Binding-site contacts:
Ligand atom C3 contacts residue GLY279 of chain 1.A at 3.4 Å.
Ligand atom C5 contacts residue GLY279 of chain 1.A at 3.6 Å.
Ligand atom O26 contacts residue PHE283 of chain 1.A at 3.7 Å.
Ligand atom C2 contacts residue MET267 of chain 1.A at 3.6 Å (hydrophobic).
Ligand atom C18 contacts residue PHE283 of chain 1.A at 3.6 Å (hydrophobic).
Ligand atom C10 contacts residue PRO266 of chain 1.A at 3.6 Å (hydrophobic).
Ligand atom C17 contacts residue PHE283 of chain 1.A at 3.6 Å (hydrophobic).
Ligand atom C9 contacts residue LYS272 of chain 1.A at 3.7 Å.
Ligand atom C28 contacts residue HIS79 of chain 1.A at 3.7 Å.
Ligand atom C14 contacts residue TYR247 of chain 1.A at 3.3 Å (hydrophobic).
Ligand atom C3 contacts residue TYR247 of chain 1.A at 3.7 Å (hydrophobic).
Ligand atom C11 contacts residue PRO266 of chain 1.A at 3.6 Å (hydrophobic).
Ligand atom N1 contacts residue GLY279 of chain 1.A at 3.7 Å.
Ligand atom C10 contacts residue LYS272 of chain 1.A at 3.4 Å.
Ligand atom C13 contacts residue TYR247 of chain 1.A at 3.5 Å (hydrophobic).
Ligand atom N16 contacts residue ILE246 of chain 1.A at 3.5 Å.
Ligand atom C5 contacts residue TYR247 of chain 1.A at 3.3 Å (hydrophobic).
Ligand atom N4 contacts residue GLY279 of chain 1.A at 3.6 Å.
Ligand atom C21 contacts residue ILE246 of chain 1.A at 3.6 Å (hydrophobic).
Ligand atom C9 contacts residue GLU275 of chain 1.A at 3.6 Å.
Ligand atom N1 contacts residue MET267 of chain 1.A at 3.5 Å.
Ligand atom C6 contacts residue MET267 of chain 1.A at 3.4 Å (hydrophobic).
Ligand atom O24 contacts residue GLN280 of chain 1.A at 2.7 Å (h-bond).
Ligand atom O26 contacts residue PHE250 of chain 1.A at 3.6 Å.
Ligand atom C14 contacts residue GLN280 of chain 1.A at 3.6 Å.
Ligand atom C8 contacts residue TYR247 of chain 1.A at 3.7 Å (hydrophobic).
Ligand atom C11 contacts residue MET267 of chain 1.A at 3.7 Å (hydrophobic).
Ligand atom N16 contacts residue PHE283 of chain 1.A at 3.5 Å.
Ligand atom C2 contacts residue GLY279 of chain 1.A at 3.8 Å.
Ligand atom C7 contacts residue MET267 of chain 1.A at 3.6 Å (hydrophobic).
Ligand atom C3 contacts residue MET267 of chain 1.A at 3.6 Å (hydrophobic).
Ligand atom C13 contacts residue PHE283 of chain 1.A at 3.7 Å (hydrophobic).
Ligand atom C7 contacts residue GLY279 of chain 1.A at 3.6 Å.
Ligand atom C9 contacts residue VAL276 of chain 1.A at 3.6 Å (hydrophobic).
Ligand atom C12 contacts residue MET267 of chain 1.A at 3.7 Å (hydrophobic).
Ligand atom N4 contacts residue TYR247 of chain 1.A at 2.5 Å (h-bond).
Ligand atom C19 contacts residue LEU229 of chain 1.A at 3.6 Å (hydrophobic).
Ligand atom N4 contacts residue MET267 of chain 1.A at 3.8 Å.
Ligand atom C8 contacts residue VAL276 of chain 1.A at 3.8 Å (hydrophobic).
Ligand atom C10 contacts residue GLU275 of chain 1.A at 3.6 Å.

A protein and the small-molecule ligand that binds it are described below.
Small molecule (SMILES): CN1CC(c2ccccc2)N=C1CCNC(=O)C1=C(C(=O)N2CCC2)CNN1C

Sequence of chain 1.A:
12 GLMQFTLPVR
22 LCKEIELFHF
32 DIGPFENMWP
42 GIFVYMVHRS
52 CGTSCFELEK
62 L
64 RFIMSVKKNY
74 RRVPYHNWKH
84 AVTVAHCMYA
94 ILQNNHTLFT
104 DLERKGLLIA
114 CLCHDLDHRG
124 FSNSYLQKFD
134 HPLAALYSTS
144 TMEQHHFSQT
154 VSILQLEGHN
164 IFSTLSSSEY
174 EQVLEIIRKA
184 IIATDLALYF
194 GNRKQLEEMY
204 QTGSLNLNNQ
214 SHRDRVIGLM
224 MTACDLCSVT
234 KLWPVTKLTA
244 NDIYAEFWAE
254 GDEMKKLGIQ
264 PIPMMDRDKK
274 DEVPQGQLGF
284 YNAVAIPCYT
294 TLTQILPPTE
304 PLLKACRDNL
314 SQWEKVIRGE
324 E